Binding-site contacts:
Ligand atom C contacts residue SER50 of chain 4.B at 3.5 Å.
Ligand atom CE2 contacts residue GLN44 of chain 4.C at 4.0 Å.
Ligand atom N contacts residue ASP26 of chain 4.B at 3.0 Å (salt-bridge).
Ligand atom N contacts residue THR22 of chain 4.B at 2.8 Å (h-bond).
Ligand atom OXT contacts residue HIS48 of chain 4.C at 3.8 Å.
Ligand atom CD1 contacts residue THR46 of chain 4.C at 3.8 Å.
Ligand atom CD2 contacts residue THR49 of chain 4.C at 4.0 Å.
Ligand atom OXT contacts residue THR46 of chain 4.C at 2.6 Å (h-bond).
Ligand atom CG contacts residue SER50 of chain 4.B at 3.9 Å.
Ligand atom CA contacts residue THR27 of chain 4.B at 3.2 Å.
Ligand atom CB contacts residue THR22 of chain 4.B at 3.7 Å.
Ligand atom O contacts residue THR46 of chain 4.C at 3.6 Å.
Ligand atom CE2 contacts residue THR49 of chain 4.C at 4.0 Å.
Ligand atom C contacts residue THR46 of chain 4.C at 3.5 Å.
Ligand atom OXT contacts residue GLY24 of chain 4.B at 3.9 Å.
Ligand atom CB contacts residue THR27 of chain 4.B at 3.5 Å.
Ligand atom O contacts residue SER50 of chain 4.B at 2.8 Å (h-bond).
Ligand atom CD1 contacts residue GLN44 of chain 4.C at 3.6 Å.
Ligand atom CH2 contacts residue ILE19 of chain 4.C at 3.9 Å (hydrophobic).
Ligand atom CZ2 contacts residue THR49 of chain 4.C at 3.9 Å.
Ligand atom CA contacts residue GLY24 of chain 4.B at 3.5 Å.
Ligand atom CZ3 contacts residue GLY20 of chain 4.C at 3.5 Å.
Ligand atom NE1 contacts residue GLN44 of chain 4.C at 2.9 Å (h-bond).
Ligand atom CH2 contacts residue GLY20 of chain 4.C at 3.4 Å.
Ligand atom O contacts residue GLY24 of chain 4.B at 3.0 Å (h-bond).
Ligand atom CA contacts residue SER50 of chain 4.B at 3.9 Å.
Ligand atom CE3 contacts residue HIS30 of chain 4.C at 3.8 Å.
Ligand atom N contacts residue THR27 of chain 4.B at 2.8 Å (h-bond).
Ligand atom CZ2 contacts residue ALA43 of chain 4.C at 3.9 Å (hydrophobic).
Ligand atom CB contacts residue SER50 of chain 4.B at 3.4 Å.
Ligand atom OXT contacts residue THR49 of chain 4.C at 2.9 Å (h-bond).
Ligand atom CZ2 contacts residue ILE52 of chain 4.C at 3.8 Å (hydrophobic).
Ligand atom C contacts residue GLY24 of chain 4.B at 3.4 Å.
Ligand atom CA contacts residue THR22 of chain 4.B at 3.8 Å.
Ligand atom N contacts residue GLY24 of chain 4.B at 2.8 Å (h-bond).
Ligand atom NE1 contacts residue ALA43 of chain 4.C at 3.9 Å.
Ligand atom O contacts residue ARG23 of chain 4.B at 3.5 Å.
Ligand atom CD1 contacts residue SER50 of chain 4.B at 3.6 Å.
Ligand atom O contacts residue THR22 of chain 4.B at 4.0 Å.
Ligand atom C contacts residue THR49 of chain 4.C at 4.0 Å.

Sequence of chain 4.C:
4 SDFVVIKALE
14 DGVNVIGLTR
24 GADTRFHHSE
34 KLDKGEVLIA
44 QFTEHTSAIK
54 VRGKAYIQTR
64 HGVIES

The small molecule below binds the protein below.
Small molecule (SMILES): N[C@@H](Cc1c[nH]c2ccccc12)C(=O)O

Sequence of chain 4.B:
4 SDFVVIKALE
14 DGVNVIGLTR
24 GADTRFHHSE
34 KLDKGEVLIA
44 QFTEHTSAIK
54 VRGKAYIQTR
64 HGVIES